A protein and the small-molecule ligand that binds it are described below.
Small molecule (SMILES): CC(=O)N[C@H]1[C@H](O[C@H]2[C@H](O)[C@@H](NC(C)=O)CO[C@@H]2CO)O[C@H](CO)[C@@H](O[C@@H]2O[C@H](CO)[C@@H](O)[C@H](O)[C@@H]2O)[C@@H]1O

Sequence of chain 3.B:
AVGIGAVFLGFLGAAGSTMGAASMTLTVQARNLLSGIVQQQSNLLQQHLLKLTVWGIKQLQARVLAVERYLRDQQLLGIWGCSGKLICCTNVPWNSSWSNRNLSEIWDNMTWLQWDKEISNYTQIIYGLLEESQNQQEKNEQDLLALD

Binding-site contacts:
Ligand atom O7 contacts residue ASN126 of chain 3.B at 3.2 Å (h-bond).
Ligand atom O5 contacts residue ASN126 of chain 3.B at 2.4 Å (h-bond).
Ligand atom C8 contacts residue LYS122 of chain 3.B at 4.5 Å.
Ligand atom C7 contacts residue ASN126 of chain 3.B at 3.2 Å.
Ligand atom C8 contacts residue GLU123 of chain 3.B at 3.6 Å.
Ligand atom C5 contacts residue ASN126 of chain 3.B at 3.7 Å.
Ligand atom C7 contacts residue GLU123 of chain 3.B at 3.7 Å.
Ligand atom N2 contacts residue ASN126 of chain 3.B at 2.8 Å (h-bond).
Ligand atom C4 contacts residue ASN126 of chain 3.B at 4.3 Å.
Ligand atom C3 contacts residue ASN126 of chain 3.B at 3.8 Å.
Ligand atom C8 contacts residue ASN126 of chain 3.B at 4.3 Å.
Ligand atom C2 contacts residue ASN126 of chain 3.B at 2.4 Å.
Ligand atom O7 contacts residue GLU123 of chain 3.B at 3.6 Å.
Ligand atom C1 contacts residue ASN126 of chain 3.B at 1.4 Å.